A protein and the small-molecule ligand that binds it are described below.
Small molecule (SMILES): COc1ccc(C[C@H](NC(=O)[C@H](C)NC(=O)CN2CCOCC2)C(=O)N[C@@H](Cc2ccccc2)[C@@H](O)[C@H](C)CO)cc1

Binding-site contacts:
Ligand atom C3 contacts residue ALA49 of chain 1.H at 3.6 Å (hydrophobic).
Ligand atom O21 contacts residue ALA46 of chain 1.H at 3.4 Å.
Ligand atom C12 contacts residue THR1 of chain 1.H at 2.5 Å.
Ligand atom N25 contacts residue THR21 of chain 1.H at 3.2 Å (h-bond).
Ligand atom O13 contacts residue THR1 of chain 1.H at 3.3 Å (h-bond).
Ligand atom C4 contacts residue CYS31 of chain 1.H at 3.0 Å (hydrophobic).
Ligand atom C43 contacts residue THR48 of chain 1.H at 3.7 Å.
Ligand atom C7 contacts residue THR1 of chain 1.H at 2.6 Å.
Ligand atom C10 contacts residue MES1 of chain 1.GA at 3.5 Å.
Ligand atom O21 contacts residue GLY47 of chain 1.H at 2.9 Å (h-bond).
Ligand atom O13 contacts residue THR21 of chain 1.H at 3.5 Å (h-bond).
Ligand atom C32 contacts residue LEU126 of chain 1.I at 3.7 Å (hydrophobic).
Ligand atom C9 contacts residue MES1 of chain 1.GA at 3.5 Å.
Ligand atom O49 contacts residue SER20 of chain 1.H at 3.3 Å.
Ligand atom C3 contacts residue CYS31 of chain 1.H at 3.2 Å (hydrophobic).
Ligand atom C11 contacts residue THR1 of chain 1.H at 2.6 Å.
Ligand atom C9 contacts residue THR1 of chain 1.H at 1.4 Å.
Ligand atom C8 contacts residue THR1 of chain 1.H at 2.3 Å.
Ligand atom O21 contacts residue MES1 of chain 1.GA at 2.5 Å (h-bond).
Ligand atom N22 contacts residue GLY47 of chain 1.H at 2.9 Å (h-bond).
Ligand atom C11 contacts residue GLY168 of chain 1.H at 3.1 Å.
Ligand atom O49 contacts residue THR21 of chain 1.H at 3.1 Å (h-bond).
Ligand atom N22 contacts residue THR1 of chain 1.H at 3.7 Å.
Ligand atom C10 contacts residue THR1 of chain 1.H at 1.5 Å.
Ligand atom C33 contacts residue ILE127 of chain 1.I at 3.7 Å (hydrophobic).
Ligand atom C42 contacts residue GLY47 of chain 1.H at 3.4 Å.
Ligand atom O21 contacts residue THR1 of chain 1.H at 2.3 Å (h-bond).
Ligand atom C6 contacts residue THR1 of chain 1.H at 3.7 Å.
Ligand atom C1 contacts residue GLY45 of chain 1.H at 3.6 Å.
Ligand atom C30 contacts residue ASP125 of chain 1.I at 3.7 Å.
Ligand atom C32 contacts residue ILE127 of chain 1.I at 3.7 Å (hydrophobic).
Ligand atom C38 contacts residue THR21 of chain 1.H at 3.3 Å.
Ligand atom O39 contacts residue ALA49 of chain 1.H at 3.0 Å (h-bond).
Ligand atom C4 contacts residue ALA49 of chain 1.H at 3.5 Å (hydrophobic).
Ligand atom N28 contacts residue ASP125 of chain 1.I at 2.9 Å (salt-bridge).
Ligand atom C24 contacts residue GLY47 of chain 1.H at 3.4 Å.
Ligand atom C12 contacts residue MES1 of chain 1.GA at 2.8 Å.
Ligand atom C23 contacts residue GLY47 of chain 1.H at 3.6 Å.
Ligand atom C40 contacts residue THR21 of chain 1.H at 3.7 Å.
Ligand atom C11 contacts residue ARG19 of chain 1.H at 3.5 Å.

Sequence of chain 1.H:
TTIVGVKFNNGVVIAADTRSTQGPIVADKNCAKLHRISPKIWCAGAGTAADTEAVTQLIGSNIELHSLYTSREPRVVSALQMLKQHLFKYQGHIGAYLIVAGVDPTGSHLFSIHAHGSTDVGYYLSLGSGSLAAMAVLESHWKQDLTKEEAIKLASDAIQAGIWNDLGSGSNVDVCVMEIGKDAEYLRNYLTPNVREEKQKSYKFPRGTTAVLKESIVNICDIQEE

Sequence of chain 1.I:
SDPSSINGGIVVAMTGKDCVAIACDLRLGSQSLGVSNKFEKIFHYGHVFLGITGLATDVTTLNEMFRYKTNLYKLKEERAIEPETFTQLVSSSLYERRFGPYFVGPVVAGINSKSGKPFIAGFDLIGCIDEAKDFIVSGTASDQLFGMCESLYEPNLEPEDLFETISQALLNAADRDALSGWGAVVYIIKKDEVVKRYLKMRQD